Sequence of chain 1.L:
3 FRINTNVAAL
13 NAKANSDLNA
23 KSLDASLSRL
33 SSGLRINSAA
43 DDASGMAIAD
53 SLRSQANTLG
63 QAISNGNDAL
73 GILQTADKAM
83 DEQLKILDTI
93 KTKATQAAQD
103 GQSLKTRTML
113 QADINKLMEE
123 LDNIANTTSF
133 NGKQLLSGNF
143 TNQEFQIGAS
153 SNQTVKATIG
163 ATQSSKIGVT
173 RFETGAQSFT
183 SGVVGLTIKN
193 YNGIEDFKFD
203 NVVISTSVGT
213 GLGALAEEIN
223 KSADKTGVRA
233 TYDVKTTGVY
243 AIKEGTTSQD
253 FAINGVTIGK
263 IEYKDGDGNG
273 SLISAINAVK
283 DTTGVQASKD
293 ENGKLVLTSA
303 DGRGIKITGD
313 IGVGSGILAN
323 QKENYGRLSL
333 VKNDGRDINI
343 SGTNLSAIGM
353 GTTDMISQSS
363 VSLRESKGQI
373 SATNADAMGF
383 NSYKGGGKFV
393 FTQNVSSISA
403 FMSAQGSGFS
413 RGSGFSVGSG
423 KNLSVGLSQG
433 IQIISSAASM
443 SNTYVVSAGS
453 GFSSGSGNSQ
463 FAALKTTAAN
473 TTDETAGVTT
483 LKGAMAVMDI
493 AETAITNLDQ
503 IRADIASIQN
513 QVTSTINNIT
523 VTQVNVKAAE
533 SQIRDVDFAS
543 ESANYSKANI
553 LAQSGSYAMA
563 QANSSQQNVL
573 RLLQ

The protein below binds the small molecule below.
Small molecule (SMILES): C[C@H](O)[C@H](N)[C@@H]1O[C@](O)(C(=O)O)C[C@H](O)[C@@H]1N

Binding-site contacts:
Ligand atom C4 contacts residue SER415 of chain 1.L at 4.0 Å.
Ligand atom C7 contacts residue GLN407 of chain 1.L at 3.3 Å.
Ligand atom O1A contacts residue SER412 of chain 1.L at 3.0 Å (h-bond).
Ligand atom O1A contacts residue GLY408 of chain 1.L at 4.2 Å.
Ligand atom C4 contacts residue GLY414 of chain 1.L at 3.8 Å.
Ligand atom O6 contacts residue GLN407 of chain 1.L at 3.2 Å (h-bond).
Ligand atom C9 contacts residue GLN407 of chain 1.L at 3.4 Å.
Ligand atom O1A contacts residue GLN407 of chain 1.L at 4.4 Å.
Ligand atom C1 contacts residue GLN407 of chain 1.L at 3.8 Å.
Ligand atom O4 contacts residue SER415 of chain 1.L at 4.3 Å.
Ligand atom O4 contacts residue GLY414 of chain 1.L at 4.3 Å.
Ligand atom O1A contacts residue GLY410 of chain 1.L at 4.3 Å.
Ligand atom C4 contacts residue SER412 of chain 1.L at 3.0 Å.
Ligand atom C8 contacts residue GLN407 of chain 1.L at 3.4 Å.
Ligand atom O8 contacts residue GLN407 of chain 1.L at 3.1 Å (h-bond).
Ligand atom C6 contacts residue GLY414 of chain 1.L at 4.2 Å.
Ligand atom C5 contacts residue SER412 of chain 1.L at 3.8 Å.
Ligand atom C1 contacts residue GLY408 of chain 1.L at 4.3 Å.
Ligand atom C3 contacts residue SER412 of chain 1.L at 2.2 Å.
Ligand atom C2 contacts residue SER412 of chain 1.L at 1.4 Å.
Ligand atom O1B contacts residue GLN407 of chain 1.L at 3.0 Å (h-bond).
Ligand atom O1B contacts residue GLY408 of chain 1.L at 3.4 Å (h-bond).
Ligand atom O1B contacts residue SER409 of chain 1.L at 3.4 Å (h-bond).
Ligand atom C1 contacts residue SER412 of chain 1.L at 2.4 Å.
Ligand atom C6 contacts residue SER412 of chain 1.L at 3.3 Å.
Ligand atom O8 contacts residue SER412 of chain 1.L at 3.7 Å.
Ligand atom O4 contacts residue SER412 of chain 1.L at 4.3 Å.
Ligand atom O1A contacts residue SER409 of chain 1.L at 2.8 Å (h-bond).
Ligand atom C3 contacts residue SER415 of chain 1.L at 4.3 Å.
Ligand atom O6 contacts residue SER412 of chain 1.L at 2.6 Å (h-bond).
Ligand atom O1B contacts residue ALA406 of chain 1.L at 3.9 Å.
Ligand atom O1B contacts residue SER412 of chain 1.L at 3.1 Å.
Ligand atom C1 contacts residue SER409 of chain 1.L at 3.3 Å.
Ligand atom C2 contacts residue GLN407 of chain 1.L at 4.3 Å.
Ligand atom N5 contacts residue GLN407 of chain 1.L at 4.2 Å.
Ligand atom C5 contacts residue GLY414 of chain 1.L at 4.3 Å.
Ligand atom C6 contacts residue GLN407 of chain 1.L at 3.9 Å.